Binding-site contacts:
Ligand atom N2 contacts residue ASN396 of chain 1.A at 2.9 Å (h-bond).
Ligand atom O7 contacts residue ASN396 of chain 1.A at 3.7 Å.
Ligand atom C4 contacts residue ASN396 of chain 1.A at 4.3 Å.
Ligand atom C7 contacts residue ASN396 of chain 1.A at 3.5 Å.
Ligand atom C1 contacts residue ASN396 of chain 1.A at 1.5 Å.
Ligand atom C5 contacts residue ASN396 of chain 1.A at 3.7 Å.
Ligand atom C2 contacts residue ASN396 of chain 1.A at 2.5 Å.
Ligand atom C3 contacts residue ASN396 of chain 1.A at 3.8 Å.
Ligand atom O5 contacts residue GLY397 of chain 1.A at 4.1 Å.
Ligand atom C1 contacts residue GLY397 of chain 1.A at 4.4 Å.
Ligand atom O5 contacts residue ASN396 of chain 1.A at 2.4 Å (h-bond).

Sequence of chain 1.A:
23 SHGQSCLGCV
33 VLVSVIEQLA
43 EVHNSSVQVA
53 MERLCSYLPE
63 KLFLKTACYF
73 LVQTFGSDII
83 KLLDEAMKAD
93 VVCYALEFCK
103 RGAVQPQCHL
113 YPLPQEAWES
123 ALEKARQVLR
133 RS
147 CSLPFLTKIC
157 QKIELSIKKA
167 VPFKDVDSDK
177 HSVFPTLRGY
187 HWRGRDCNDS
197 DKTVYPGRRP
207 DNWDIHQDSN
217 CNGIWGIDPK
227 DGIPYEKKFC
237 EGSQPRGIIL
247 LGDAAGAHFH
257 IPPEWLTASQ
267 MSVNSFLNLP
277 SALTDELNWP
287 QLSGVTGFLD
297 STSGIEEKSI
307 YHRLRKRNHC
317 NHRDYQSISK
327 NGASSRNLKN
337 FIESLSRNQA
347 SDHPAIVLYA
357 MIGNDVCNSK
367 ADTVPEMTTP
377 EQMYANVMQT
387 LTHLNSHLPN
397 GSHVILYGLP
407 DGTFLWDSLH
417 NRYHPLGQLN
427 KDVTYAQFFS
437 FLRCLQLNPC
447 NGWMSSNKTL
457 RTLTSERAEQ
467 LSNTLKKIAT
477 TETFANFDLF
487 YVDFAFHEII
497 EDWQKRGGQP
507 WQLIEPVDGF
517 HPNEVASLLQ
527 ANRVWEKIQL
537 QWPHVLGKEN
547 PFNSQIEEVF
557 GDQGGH

This small molecule binds to this protein.
Small molecule (SMILES): CC(=O)N[C@@H]1[C@@H](O)[C@H](O)[C@@H](CO)O[C@H]1O